Sequence of chain 1.C:
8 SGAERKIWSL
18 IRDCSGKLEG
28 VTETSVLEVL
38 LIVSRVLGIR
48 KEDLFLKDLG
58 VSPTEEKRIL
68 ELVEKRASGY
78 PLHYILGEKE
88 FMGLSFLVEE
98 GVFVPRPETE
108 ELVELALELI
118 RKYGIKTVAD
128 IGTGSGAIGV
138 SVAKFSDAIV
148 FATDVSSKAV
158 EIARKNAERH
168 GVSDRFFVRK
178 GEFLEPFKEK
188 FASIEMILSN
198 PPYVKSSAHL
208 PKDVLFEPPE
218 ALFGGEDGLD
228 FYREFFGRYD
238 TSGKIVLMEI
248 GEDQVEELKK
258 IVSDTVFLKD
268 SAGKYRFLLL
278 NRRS

Binding-site contacts:
Ligand atom CB contacts residue PHE100 of chain 1.C at 3.5 Å (hydrophobic).
Ligand atom OXT contacts residue VAL201 of chain 1.C at 4.2 Å.
Ligand atom OXT contacts residue LEU219 of chain 1.C at 4.5 Å.
Ligand atom CG contacts residue PHE100 of chain 1.C at 4.1 Å (hydrophobic).
Ligand atom CB contacts residue TYR200 of chain 1.C at 4.4 Å (hydrophobic).
Ligand atom OE1 contacts residue PRO199 of chain 1.C at 3.8 Å.
Ligand atom CD contacts residue SAM1 of chain 1.H at 3.8 Å.
Ligand atom CD contacts residue ASN197 of chain 1.C at 3.7 Å.
Ligand atom CA contacts residue TYR200 of chain 1.C at 4.4 Å (hydrophobic).
Ligand atom NE2 contacts residue PRO198 of chain 1.C at 2.7 Å (h-bond).
Ligand atom CG contacts residue GLU246 of chain 1.C at 4.1 Å.
Ligand atom CD contacts residue TYR200 of chain 1.C at 3.4 Å (hydrophobic).
Ligand atom OE1 contacts residue PRO198 of chain 1.C at 3.4 Å (h-bond).
Ligand atom OE1 contacts residue ALA218 of chain 1.C at 4.1 Å.
Ligand atom OE1 contacts residue TYR200 of chain 1.C at 3.3 Å (h-bond).
Ligand atom OE1 contacts residue VAL201 of chain 1.C at 4.0 Å.
Ligand atom CG contacts residue TYR200 of chain 1.C at 3.3 Å (hydrophobic).
Ligand atom NE2 contacts residue ASN197 of chain 1.C at 2.5 Å (h-bond).
Ligand atom O contacts residue ARG103 of chain 1.C at 3.0 Å (salt-bridge).
Ligand atom CG contacts residue ASN197 of chain 1.C at 4.1 Å.
Ligand atom OE1 contacts residue SAM1 of chain 1.H at 4.3 Å.
Ligand atom C contacts residue ARG103 of chain 1.C at 4.0 Å.
Ligand atom CD contacts residue PRO198 of chain 1.C at 3.4 Å (hydrophobic).
Ligand atom NE2 contacts residue SAM1 of chain 1.H at 3.1 Å.
Ligand atom N contacts residue TYR200 of chain 1.C at 3.6 Å.
Ligand atom NE2 contacts residue PRO199 of chain 1.C at 4.5 Å.
Ligand atom OE1 contacts residue LEU219 of chain 1.C at 4.1 Å.
Ligand atom NE2 contacts residue TYR200 of chain 1.C at 3.4 Å.
Ligand atom OXT contacts residue ARG103 of chain 1.C at 4.5 Å.
Ligand atom N contacts residue VAL201 of chain 1.C at 4.1 Å.
Ligand atom CD contacts residue PHE100 of chain 1.C at 4.5 Å (hydrophobic).

A small-molecule ligand and the protein it binds are described below.
Small molecule (SMILES): NC(=O)CC[C@H](N)C(=O)O